This protein binds this small molecule.
Small molecule (SMILES): CC1(C)[C@@H]2CC[C@@]1(C)C(=O)C2

Binding-site contacts:
Ligand atom C10 contacts residue LEU255 of chain 1.A at 3.8 Å (hydrophobic).
Ligand atom C9 contacts residue THR260 of chain 1.A at 3.5 Å.
Ligand atom C10 contacts residue VAL404 of chain 1.A at 3.9 Å (hydrophobic).
Ligand atom C2 contacts residue TRP89 of chain 1.A at 4.1 Å (hydrophobic).
Ligand atom C10 contacts residue THR187 of chain 1.A at 3.7 Å.
Ligand atom C6 contacts residue LEU252 of chain 1.A at 4.2 Å (hydrophobic).
Ligand atom C3 contacts residue HEM1 of chain 1.C at 3.9 Å.
Ligand atom C8 contacts residue ASP305 of chain 1.A at 4.0 Å.
Ligand atom O contacts residue TRP89 of chain 1.A at 3.3 Å.
Ligand atom C9 contacts residue HEM1 of chain 1.C at 3.9 Å.
Ligand atom C3 contacts residue TYR98 of chain 1.A at 3.9 Å (hydrophobic).
Ligand atom C3 contacts residue THR103 of chain 1.A at 3.9 Å.
Ligand atom C8 contacts residue VAL404 of chain 1.A at 4.5 Å (hydrophobic).
Ligand atom C2 contacts residue TYR98 of chain 1.A at 3.6 Å (hydrophobic).
Ligand atom O contacts residue LEU252 of chain 1.A at 3.9 Å.
Ligand atom C9 contacts residue VAL303 of chain 1.A at 3.6 Å (hydrophobic).
Ligand atom C2 contacts residue LEU252 of chain 1.A at 4.0 Å (hydrophobic).
Ligand atom C7 contacts residue VAL303 of chain 1.A at 4.5 Å (hydrophobic).
Ligand atom C2 contacts residue LEU255 of chain 1.A at 4.2 Å (hydrophobic).
Ligand atom C5 contacts residue LEU252 of chain 1.A at 4.0 Å (hydrophobic).
Ligand atom C6 contacts residue GLY256 of chain 1.A at 3.5 Å.
Ligand atom C9 contacts residue VAL404 of chain 1.A at 4.3 Å (hydrophobic).
Ligand atom C3 contacts residue LEU252 of chain 1.A at 4.1 Å (hydrophobic).
Ligand atom C8 contacts residue VAL303 of chain 1.A at 3.7 Å (hydrophobic).
Ligand atom C10 contacts residue TRP89 of chain 1.A at 3.9 Å (hydrophobic).
Ligand atom C6 contacts residue LEU255 of chain 1.A at 4.2 Å (hydrophobic).
Ligand atom O contacts residue TYR98 of chain 1.A at 2.6 Å (h-bond).
Ligand atom C4 contacts residue HEM1 of chain 1.C at 3.6 Å.
Ligand atom C5 contacts residue GLY256 of chain 1.A at 4.0 Å.
Ligand atom C5 contacts residue HEM1 of chain 1.C at 3.7 Å.
Ligand atom O contacts residue LEU255 of chain 1.A at 3.4 Å.
Ligand atom C1 contacts residue LEU255 of chain 1.A at 4.3 Å (hydrophobic).

Sequence of chain 1.A:
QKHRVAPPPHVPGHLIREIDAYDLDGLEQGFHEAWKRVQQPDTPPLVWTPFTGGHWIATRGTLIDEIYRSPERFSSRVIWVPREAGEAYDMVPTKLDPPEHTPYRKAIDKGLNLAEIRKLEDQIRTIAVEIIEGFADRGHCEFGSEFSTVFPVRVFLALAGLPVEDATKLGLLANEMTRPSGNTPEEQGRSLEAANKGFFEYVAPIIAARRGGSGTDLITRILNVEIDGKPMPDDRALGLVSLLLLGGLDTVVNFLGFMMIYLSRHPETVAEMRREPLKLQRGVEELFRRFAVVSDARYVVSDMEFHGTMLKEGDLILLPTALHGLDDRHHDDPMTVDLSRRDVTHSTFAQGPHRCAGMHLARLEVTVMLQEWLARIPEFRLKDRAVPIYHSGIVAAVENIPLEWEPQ